Sequence of chain 1.A:
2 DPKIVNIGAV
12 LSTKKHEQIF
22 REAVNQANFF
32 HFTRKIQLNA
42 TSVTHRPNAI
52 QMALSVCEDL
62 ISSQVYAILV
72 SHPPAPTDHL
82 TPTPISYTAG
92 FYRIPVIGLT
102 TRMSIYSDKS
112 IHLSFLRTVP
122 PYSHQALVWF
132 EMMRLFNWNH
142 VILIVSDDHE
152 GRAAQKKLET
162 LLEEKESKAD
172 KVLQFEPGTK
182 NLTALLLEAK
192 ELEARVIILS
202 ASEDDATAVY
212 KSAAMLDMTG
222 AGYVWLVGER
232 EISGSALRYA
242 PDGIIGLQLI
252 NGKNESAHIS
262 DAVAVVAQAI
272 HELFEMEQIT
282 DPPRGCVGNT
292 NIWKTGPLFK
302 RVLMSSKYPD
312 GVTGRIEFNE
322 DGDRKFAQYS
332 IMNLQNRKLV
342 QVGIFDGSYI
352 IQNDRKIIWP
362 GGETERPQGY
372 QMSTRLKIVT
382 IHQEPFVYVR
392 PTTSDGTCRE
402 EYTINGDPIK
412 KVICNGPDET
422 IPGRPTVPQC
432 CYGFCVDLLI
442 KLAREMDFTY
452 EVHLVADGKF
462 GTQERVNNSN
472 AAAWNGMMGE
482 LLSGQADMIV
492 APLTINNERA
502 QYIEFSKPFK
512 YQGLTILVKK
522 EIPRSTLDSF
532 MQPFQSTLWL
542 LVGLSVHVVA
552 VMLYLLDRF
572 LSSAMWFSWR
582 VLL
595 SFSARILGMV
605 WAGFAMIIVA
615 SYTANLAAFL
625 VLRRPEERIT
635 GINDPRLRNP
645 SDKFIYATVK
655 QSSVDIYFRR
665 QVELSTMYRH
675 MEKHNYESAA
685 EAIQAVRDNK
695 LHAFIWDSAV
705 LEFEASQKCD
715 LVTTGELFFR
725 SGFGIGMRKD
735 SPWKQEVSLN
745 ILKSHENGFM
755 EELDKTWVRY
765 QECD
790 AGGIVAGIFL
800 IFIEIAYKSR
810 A

A protein and the small-molecule ligand that binds it are described below.
Small molecule (SMILES): NC1(C(=O)O)CC1

Binding-site contacts:
Ligand atom CA contacts residue PHE461 of chain 1.A at 4.1 Å (hydrophobic).
Ligand atom OXT contacts residue THR495 of chain 1.A at 2.7 Å (h-bond).
Ligand atom N contacts residue PHE727 of chain 1.A at 3.6 Å.
Ligand atom C contacts residue ARG500 of chain 1.A at 3.3 Å.
Ligand atom N contacts residue PRO493 of chain 1.A at 2.8 Å (h-bond).
Ligand atom C contacts residue THR495 of chain 1.A at 3.7 Å.
Ligand atom C contacts residue PHE461 of chain 1.A at 3.6 Å (hydrophobic).
Ligand atom CG contacts residue TRP700 of chain 1.A at 3.4 Å (hydrophobic).
Ligand atom CA contacts residue ASP701 of chain 1.A at 3.9 Å.
Ligand atom CB contacts residue THR495 of chain 1.A at 3.3 Å.
Ligand atom OXT contacts residue PHE461 of chain 1.A at 4.1 Å.
Ligand atom N contacts residue THR495 of chain 1.A at 2.5 Å (h-bond).
Ligand atom CG contacts residue PHE461 of chain 1.A at 3.5 Å (hydrophobic).
Ligand atom OXT contacts residue PRO493 of chain 1.A at 4.0 Å.
Ligand atom N contacts residue LEU494 of chain 1.A at 4.0 Å.
Ligand atom CG contacts residue ASP701 of chain 1.A at 3.2 Å.
Ligand atom N contacts residue ASP701 of chain 1.A at 3.5 Å (salt-bridge).
Ligand atom CB contacts residue ASP701 of chain 1.A at 3.2 Å.
Ligand atom O contacts residue ARG500 of chain 1.A at 3.2 Å (salt-bridge).
Ligand atom CA contacts residue SER657 of chain 1.A at 3.7 Å.
Ligand atom CB contacts residue SER657 of chain 1.A at 3.1 Å.
Ligand atom CA contacts residue PRO493 of chain 1.A at 3.9 Å (hydrophobic).
Ligand atom O contacts residue SER656 of chain 1.A at 4.4 Å.
Ligand atom C contacts residue PRO493 of chain 1.A at 4.3 Å (hydrophobic).
Ligand atom CG contacts residue THR495 of chain 1.A at 4.2 Å.
Ligand atom OXT contacts residue LEU494 of chain 1.A at 3.5 Å.
Ligand atom OXT contacts residue SER657 of chain 1.A at 3.9 Å.
Ligand atom CG contacts residue SER657 of chain 1.A at 4.5 Å.
Ligand atom N contacts residue PHE461 of chain 1.A at 4.2 Å.
Ligand atom OXT contacts residue ARG500 of chain 1.A at 2.5 Å (salt-bridge).
Ligand atom CA contacts residue THR495 of chain 1.A at 3.2 Å.
Ligand atom C contacts residue SER657 of chain 1.A at 3.7 Å.
Ligand atom O contacts residue SER657 of chain 1.A at 3.5 Å (h-bond).
Ligand atom CG contacts residue PRO493 of chain 1.A at 4.4 Å (hydrophobic).
Ligand atom CB contacts residue TRP700 of chain 1.A at 4.3 Å (hydrophobic).
Ligand atom C contacts residue LEU494 of chain 1.A at 4.5 Å (hydrophobic).
Ligand atom O contacts residue PHE461 of chain 1.A at 3.1 Å.